The protein below binds the small molecule below.
Small molecule (SMILES): CC[C@H]1OC(=O)C[C@@H](O)[C@H](C)[C@@H](O[C@@H]2O[C@H](C)[C@@H](O[C@H]3C[C@@](C)(O)[C@@H](O)[C@H](C)O3)[C@H](N(C)C)[C@H]2O)[C@@H](CC=O)C[C@@H](C)C(=O)/C=C/C(C)=C/[C@@H]1CO[C@@H]1O[C@H](C)[C@@H](O)[C@@H](OC)[C@H]1OC

Sequence of chain 1.L:
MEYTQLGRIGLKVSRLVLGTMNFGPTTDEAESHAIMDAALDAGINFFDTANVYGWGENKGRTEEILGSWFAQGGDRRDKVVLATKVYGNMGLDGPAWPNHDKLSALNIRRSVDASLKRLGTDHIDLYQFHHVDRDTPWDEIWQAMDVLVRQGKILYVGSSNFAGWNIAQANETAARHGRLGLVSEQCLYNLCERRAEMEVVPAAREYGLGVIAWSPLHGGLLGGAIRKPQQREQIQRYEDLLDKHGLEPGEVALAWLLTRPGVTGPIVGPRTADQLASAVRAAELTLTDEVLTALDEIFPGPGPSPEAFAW

Binding-site contacts:
Ligand atom C3 contacts residue ILE338 of chain 1.L at 3.8 Å (hydrophobic).
Ligand atom C3B contacts residue CYS212 of chain 1.L at 3.5 Å (hydrophobic).
Ligand atom C7B contacts residue CYS212 of chain 1.L at 3.6 Å (hydrophobic).
Ligand atom C17 contacts residue GLU337 of chain 1.L at 3.5 Å.
Ligand atom C18 contacts residue ILE338 of chain 1.L at 3.8 Å (hydrophobic).
Ligand atom O4B contacts residue GLU213 of chain 1.L at 2.7 Å (salt-bridge).
Ligand atom C1 contacts residue GLU337 of chain 1.L at 3.8 Å.
Ligand atom O2A contacts residue PRO340 of chain 1.L at 4.0 Å.
Ligand atom O4B contacts residue CYS212 of chain 1.L at 3.3 Å (h-bond).
Ligand atom O3 contacts residue GLN274 of chain 1.L at 3.6 Å.
Ligand atom C13 contacts residue ARG277 of chain 1.L at 3.6 Å.
Ligand atom C6A contacts residue GLN274 of chain 1.L at 3.9 Å.
Ligand atom O4B contacts residue ARG215 of chain 1.L at 3.6 Å.
Ligand atom C23 contacts residue ARG277 of chain 1.L at 3.7 Å.
Ligand atom O20 contacts residue GLU273 of chain 1.L at 3.7 Å.
Ligand atom C6B contacts residue ARG215 of chain 1.L at 3.9 Å.
Ligand atom O5C contacts residue ARG277 of chain 1.L at 3.5 Å.
Ligand atom C2 contacts residue ILE338 of chain 1.L at 3.9 Å (hydrophobic).
Ligand atom O20 contacts residue GLN270 of chain 1.L at 3.5 Å (h-bond).
Ligand atom C11 contacts residue ARG277 of chain 1.L at 3.3 Å.
Ligand atom C5A contacts residue GLN274 of chain 1.L at 3.6 Å.
Ligand atom O20 contacts residue GLN274 of chain 1.L at 3.6 Å.
Ligand atom C1C contacts residue ARG277 of chain 1.L at 3.9 Å.
Ligand atom C18 contacts residue PRO340 of chain 1.L at 3.5 Å (hydrophobic).
Ligand atom C2 contacts residue GLU337 of chain 1.L at 3.1 Å.
Ligand atom C4B contacts residue CYS212 of chain 1.L at 3.9 Å (hydrophobic).
Ligand atom O3 contacts residue ILE338 of chain 1.L at 2.8 Å (h-bond).
Ligand atom C20 contacts residue GLN270 of chain 1.L at 3.1 Å.
Ligand atom O20 contacts residue ARG277 of chain 1.L at 3.5 Å (salt-bridge).
Ligand atom C6C contacts residue ARG277 of chain 1.L at 4.0 Å.
Ligand atom O1 contacts residue ARG277 of chain 1.L at 2.7 Å (salt-bridge).
Ligand atom C4B contacts residue ARG215 of chain 1.L at 3.9 Å.
Ligand atom C19 contacts residue GLN270 of chain 1.L at 3.8 Å.
Ligand atom C4B contacts residue GLU213 of chain 1.L at 3.6 Å.
Ligand atom O3B contacts residue CYS212 of chain 1.L at 2.5 Å (h-bond).
Ligand atom C7B contacts residue GLU213 of chain 1.L at 3.6 Å.
Ligand atom O9 contacts residue ARG277 of chain 1.L at 3.3 Å (salt-bridge).
Ligand atom C1 contacts residue ARG277 of chain 1.L at 3.8 Å.
Ligand atom C12 contacts residue ARG277 of chain 1.L at 4.0 Å.
Ligand atom C18 contacts residue GLU337 of chain 1.L at 4.0 Å.